The protein below binds the small molecule below.
Small molecule (SMILES): CC(=O)N[C@H]1[C@H](O[C@H]2[C@H](O)[C@@H](NC(C)=O)CO[C@@H]2CO)O[C@H](CO)[C@@H](O[C@@H]2O[C@H](CO)[C@@H](O)[C@H](O)[C@@H]2O)[C@@H]1O

Sequence of chain 4.E:
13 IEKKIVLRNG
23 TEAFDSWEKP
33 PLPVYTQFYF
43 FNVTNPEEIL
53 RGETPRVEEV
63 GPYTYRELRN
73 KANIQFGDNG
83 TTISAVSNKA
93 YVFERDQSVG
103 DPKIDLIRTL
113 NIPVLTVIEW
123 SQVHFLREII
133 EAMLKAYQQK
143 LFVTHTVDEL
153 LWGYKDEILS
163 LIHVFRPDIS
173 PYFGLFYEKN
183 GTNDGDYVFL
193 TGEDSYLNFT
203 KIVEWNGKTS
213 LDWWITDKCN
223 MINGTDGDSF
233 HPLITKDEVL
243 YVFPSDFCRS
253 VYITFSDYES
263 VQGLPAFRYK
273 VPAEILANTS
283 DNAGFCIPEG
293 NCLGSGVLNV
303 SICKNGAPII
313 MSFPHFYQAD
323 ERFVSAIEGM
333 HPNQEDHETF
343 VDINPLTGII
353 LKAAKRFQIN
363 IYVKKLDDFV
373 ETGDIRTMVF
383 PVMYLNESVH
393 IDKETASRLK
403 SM

Binding-site contacts:
Ligand atom O6 contacts residue ASP283 of chain 4.E at 3.8 Å.
Ligand atom C7 contacts residue ASN225 of chain 4.E at 3.1 Å.
Ligand atom C2 contacts residue ASN225 of chain 4.E at 2.5 Å.
Ligand atom C1 contacts residue LYS220 of chain 4.E at 4.0 Å.
Ligand atom C1 contacts residue LYS220 of chain 4.E at 4.2 Å.
Ligand atom C4 contacts residue MET223 of chain 4.E at 4.0 Å (hydrophobic).
Ligand atom C2 contacts residue LYS220 of chain 4.E at 3.7 Å.
Ligand atom C2 contacts residue ASP283 of chain 4.E at 3.8 Å.
Ligand atom C3 contacts residue MET223 of chain 4.E at 3.7 Å (hydrophobic).
Ligand atom N2 contacts residue LYS220 of chain 4.E at 4.1 Å.
Ligand atom O6 contacts residue TYR243 of chain 4.E at 4.0 Å.
Ligand atom C5 contacts residue ASN225 of chain 4.E at 3.6 Å.
Ligand atom C8 contacts residue ARG251 of chain 4.E at 3.5 Å.
Ligand atom O4 contacts residue MET223 of chain 4.E at 3.7 Å.
Ligand atom C6 contacts residue ASP283 of chain 4.E at 3.8 Å.
Ligand atom C7 contacts residue MET223 of chain 4.E at 3.6 Å (hydrophobic).
Ligand atom C3 contacts residue ASN225 of chain 4.E at 3.8 Å.
Ligand atom C8 contacts residue SER252 of chain 4.E at 3.4 Å.
Ligand atom O5 contacts residue ASN225 of chain 4.E at 2.3 Å (h-bond).
Ligand atom O3 contacts residue LYS220 of chain 4.E at 3.8 Å.
Ligand atom O7 contacts residue LYS220 of chain 4.E at 4.0 Å.
Ligand atom C4 contacts residue ASN225 of chain 4.E at 4.2 Å.
Ligand atom N2 contacts residue MET223 of chain 4.E at 3.8 Å.
Ligand atom O7 contacts residue SER252 of chain 4.E at 2.9 Å (h-bond).
Ligand atom C3 contacts residue LYS220 of chain 4.E at 4.1 Å.
Ligand atom C7 contacts residue ARG251 of chain 4.E at 4.0 Å.
Ligand atom O3 contacts residue ASP283 of chain 4.E at 4.3 Å.
Ligand atom N2 contacts residue ASN225 of chain 4.E at 3.0 Å (h-bond).
Ligand atom O7 contacts residue ARG251 of chain 4.E at 4.3 Å.
Ligand atom C4 contacts residue LYS220 of chain 4.E at 3.4 Å.
Ligand atom O7 contacts residue ASN225 of chain 4.E at 2.9 Å (h-bond).
Ligand atom C6 contacts residue LYS220 of chain 4.E at 4.0 Å.
Ligand atom O4 contacts residue LYS220 of chain 4.E at 4.2 Å.
Ligand atom C5 contacts residue LYS220 of chain 4.E at 4.0 Å.
Ligand atom C7 contacts residue SER252 of chain 4.E at 3.5 Å.
Ligand atom C5 contacts residue MET223 of chain 4.E at 4.0 Å (hydrophobic).
Ligand atom O7 contacts residue MET223 of chain 4.E at 3.5 Å.
Ligand atom C1 contacts residue ASN225 of chain 4.E at 1.4 Å.
Ligand atom O5 contacts residue LYS220 of chain 4.E at 3.4 Å.
Ligand atom C8 contacts residue MET223 of chain 4.E at 3.3 Å (hydrophobic).